Binding-site contacts:
Ligand atom O2P contacts residue TYR27 of chain 1.B at 3.1 Å (h-bond).
Ligand atom P2 contacts residue ASP48 of chain 1.B at 3.8 Å.
Ligand atom C27 contacts residue TRP18 of chain 1.B at 3.6 Å (hydrophobic).
Ligand atom C2 contacts residue CA1 of chain 1.F at 3.8 Å.
Ligand atom O1 contacts residue LEU2 of chain 1.B at 3.7 Å.
Ligand atom O3 contacts residue TYR63 of chain 1.B at 3.5 Å.
Ligand atom C11 contacts residue LEU2 of chain 1.B at 3.5 Å (hydrophobic).
Ligand atom O4P contacts residue GLY29 of chain 1.B at 3.0 Å (h-bond).
Ligand atom O4P contacts residue CA1 of chain 1.F at 2.4 Å.
Ligand atom O1P contacts residue HIS47 of chain 1.B at 2.7 Å (h-bond).
Ligand atom P2 contacts residue CA1 of chain 1.F at 3.8 Å.
Ligand atom P3 contacts residue GLY31 of chain 1.B at 3.6 Å.
Ligand atom N3 contacts residue ASN52 of chain 1.B at 3.1 Å (h-bond).
Ligand atom C26 contacts residue ILE9 of chain 1.B at 3.6 Å (hydrophobic).
Ligand atom O3P contacts residue TYR63 of chain 1.B at 2.5 Å (h-bond).
Ligand atom P3 contacts residue ASP48 of chain 1.B at 3.8 Å.
Ligand atom O5P contacts residue ASP48 of chain 1.B at 3.5 Å (salt-bridge).
Ligand atom C3 contacts residue ASP48 of chain 1.B at 3.5 Å.
Ligand atom O3P contacts residue GLY31 of chain 1.B at 3.4 Å (h-bond).
Ligand atom O2P contacts residue GLY29 of chain 1.B at 3.1 Å (h-bond).
Ligand atom O1P contacts residue ASP48 of chain 1.B at 3.4 Å (salt-bridge).
Ligand atom P2 contacts residue HIS47 of chain 1.B at 3.5 Å.
Ligand atom O4P contacts residue ARG30 of chain 1.B at 3.7 Å.
Ligand atom C32 contacts residue ASN52 of chain 1.B at 2.8 Å.
Ligand atom O1P contacts residue CYS44 of chain 1.B at 3.6 Å.
Ligand atom C24 contacts residue PHE21 of chain 1.B at 3.7 Å (hydrophobic).
Ligand atom C27 contacts residue LYS6 of chain 1.B at 3.6 Å.
Ligand atom O3 contacts residue TYR51 of chain 1.B at 3.5 Å.
Ligand atom C32 contacts residue ASP48 of chain 1.B at 3.5 Å.
Ligand atom C31 contacts residue ASN52 of chain 1.B at 3.7 Å.
Ligand atom C2 contacts residue ASP48 of chain 1.B at 3.7 Å.
Ligand atom O2 contacts residue HIS47 of chain 1.B at 3.0 Å (h-bond).
Ligand atom O4P contacts residue GLY31 of chain 1.B at 2.9 Å (h-bond).
Ligand atom P3 contacts residue TYR63 of chain 1.B at 3.5 Å.
Ligand atom C3 contacts residue TYR51 of chain 1.B at 3.5 Å (hydrophobic).
Ligand atom O4P contacts residue ASP48 of chain 1.B at 3.1 Å (salt-bridge).
Ligand atom C28 contacts residue LEU2 of chain 1.B at 3.6 Å (hydrophobic).
Ligand atom O2P contacts residue CA1 of chain 1.F at 2.4 Å.
Ligand atom O2P contacts residue ASP48 of chain 1.B at 3.0 Å (salt-bridge).
Ligand atom C31 contacts residue ASP48 of chain 1.B at 3.6 Å.

Sequence of chain 1.B:
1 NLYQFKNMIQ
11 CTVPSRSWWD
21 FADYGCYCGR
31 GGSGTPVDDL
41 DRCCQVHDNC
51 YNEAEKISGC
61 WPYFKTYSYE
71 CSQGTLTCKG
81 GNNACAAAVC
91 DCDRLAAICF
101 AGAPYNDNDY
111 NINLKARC

A small-molecule ligand and the protein it binds are described below.
Small molecule (SMILES): CCCCCCCCOCC(CO[P](=O)(O)OCCN)O[P](=O)(O)CCCCCCC